Sequence of chain 1.A:
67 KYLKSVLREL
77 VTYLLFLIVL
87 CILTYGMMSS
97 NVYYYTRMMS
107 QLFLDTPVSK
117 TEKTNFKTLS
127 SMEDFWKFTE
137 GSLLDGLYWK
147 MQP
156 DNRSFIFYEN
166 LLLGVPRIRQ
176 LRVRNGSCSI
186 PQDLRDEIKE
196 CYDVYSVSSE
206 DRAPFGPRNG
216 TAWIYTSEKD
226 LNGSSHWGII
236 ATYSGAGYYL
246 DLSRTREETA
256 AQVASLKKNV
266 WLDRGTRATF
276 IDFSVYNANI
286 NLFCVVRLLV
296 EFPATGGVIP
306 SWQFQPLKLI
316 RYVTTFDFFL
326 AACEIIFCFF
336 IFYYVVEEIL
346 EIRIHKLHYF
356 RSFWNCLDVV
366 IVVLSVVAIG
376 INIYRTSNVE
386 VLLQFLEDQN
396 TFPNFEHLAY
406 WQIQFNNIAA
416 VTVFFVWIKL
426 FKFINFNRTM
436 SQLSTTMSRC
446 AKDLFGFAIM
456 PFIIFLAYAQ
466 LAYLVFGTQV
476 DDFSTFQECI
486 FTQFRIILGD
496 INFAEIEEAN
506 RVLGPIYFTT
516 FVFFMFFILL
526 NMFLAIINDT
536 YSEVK

A protein and the small-molecule ligand that binds it are described below.
Small molecule (SMILES): CC(=O)N[C@@H]1[C@@H](O)[C@H](O)[C@@H](CO)O[C@H]1O

Binding-site contacts:
Ligand atom C2 contacts residue ASN227 of chain 1.A at 2.7 Å.
Ligand atom C4 contacts residue ASN227 of chain 1.A at 4.2 Å.
Ligand atom C3 contacts residue ASN227 of chain 1.A at 3.9 Å.
Ligand atom C8 contacts residue ASN227 of chain 1.A at 4.0 Å.
Ligand atom N2 contacts residue ASP225 of chain 1.A at 3.9 Å.
Ligand atom O7 contacts residue ASN227 of chain 1.A at 3.6 Å.
Ligand atom O5 contacts residue ASN227 of chain 1.A at 2.2 Å (h-bond).
Ligand atom O7 contacts residue ASP225 of chain 1.A at 3.7 Å.
Ligand atom C1 contacts residue ASN227 of chain 1.A at 1.5 Å.
Ligand atom C7 contacts residue ASP225 of chain 1.A at 4.2 Å.
Ligand atom C5 contacts residue ASN227 of chain 1.A at 3.6 Å.
Ligand atom N2 contacts residue ASN227 of chain 1.A at 3.0 Å.
Ligand atom C7 contacts residue ASN227 of chain 1.A at 3.3 Å.
Ligand atom C7 contacts residue ASN399 of chain 1.A at 4.4 Å.
Ligand atom O7 contacts residue ARG172 of chain 1.A at 4.1 Å.
Ligand atom C8 contacts residue ASN399 of chain 1.A at 3.8 Å.